Binding-site contacts:
Ligand atom CAG contacts residue VAL110 of chain 2.B at 3.9 Å (hydrophobic).
Ligand atom CAD contacts residue LEU107 of chain 2.B at 4.1 Å (hydrophobic).
Ligand atom CAG contacts residue LEU144 of chain 2.B at 4.0 Å (hydrophobic).
Ligand atom OAB contacts residue VAL126 of chain 2.B at 4.0 Å.
Ligand atom CAF contacts residue ALA122 of chain 2.B at 3.3 Å (hydrophobic).
Ligand atom CAC contacts residue LEU144 of chain 2.B at 3.5 Å (hydrophobic).
Ligand atom CAI contacts residue LEU141 of chain 2.B at 3.9 Å (hydrophobic).
Ligand atom CAG contacts residue LEU141 of chain 2.B at 3.5 Å (hydrophobic).
Ligand atom CAE contacts residue LEU107 of chain 2.B at 3.9 Å (hydrophobic).
Ligand atom OAB contacts residue PHE176 of chain 2.B at 4.0 Å.
Ligand atom OAB contacts residue VAL134 of chain 2.B at 3.2 Å.
Ligand atom CAD contacts residue TYR111 of chain 2.B at 4.2 Å (hydrophobic).
Ligand atom CAH contacts residue VAL134 of chain 2.B at 3.4 Å (hydrophobic).
Ligand atom OAB contacts residue HIS125 of chain 2.B at 2.7 Å (h-bond).
Ligand atom NAA contacts residue HIS125 of chain 2.B at 3.4 Å (h-bond).
Ligand atom CAF contacts residue ILE101 of chain 2.B at 3.9 Å (hydrophobic).
Ligand atom NAA contacts residue VAL140 of chain 2.B at 3.6 Å.
Ligand atom CAI contacts residue VAL134 of chain 2.B at 3.7 Å (hydrophobic).
Ligand atom CAE contacts residue LEU141 of chain 2.B at 4.3 Å (hydrophobic).
Ligand atom CAC contacts residue HIS125 of chain 2.B at 3.5 Å.
Ligand atom OAB contacts residue ALA122 of chain 2.B at 3.4 Å (h-bond).
Ligand atom CAE contacts residue TYR111 of chain 2.B at 4.0 Å (hydrophobic).
Ligand atom CAF contacts residue VAL126 of chain 2.B at 3.9 Å (hydrophobic).
Ligand atom CAI contacts residue LEU144 of chain 2.B at 4.1 Å (hydrophobic).
Ligand atom NAA contacts residue PHE176 of chain 2.B at 4.0 Å.
Ligand atom CAF contacts residue VAL134 of chain 2.B at 4.0 Å (hydrophobic).
Ligand atom CAE contacts residue ALA122 of chain 2.B at 4.3 Å (hydrophobic).
Ligand atom NAA contacts residue VAL134 of chain 2.B at 4.3 Å.
Ligand atom NAA contacts residue LEU141 of chain 2.B at 4.1 Å.
Ligand atom CAD contacts residue ILE101 of chain 2.B at 4.2 Å (hydrophobic).
Ligand atom CAI contacts residue HIS125 of chain 2.B at 4.1 Å.
Ligand atom CAC contacts residue LEU141 of chain 2.B at 3.8 Å (hydrophobic).
Ligand atom CAC contacts residue PHE176 of chain 2.B at 3.9 Å (hydrophobic).
Ligand atom CAC contacts residue VAL134 of chain 2.B at 3.8 Å (hydrophobic).
Ligand atom CAI contacts residue PHE176 of chain 2.B at 4.2 Å (hydrophobic).
Ligand atom CAH contacts residue HIS125 of chain 2.B at 3.8 Å.
Ligand atom CAH contacts residue ALA122 of chain 2.B at 3.7 Å (hydrophobic).
Ligand atom CAD contacts residue ALA122 of chain 2.B at 3.6 Å (hydrophobic).
Ligand atom NAA contacts residue LEU144 of chain 2.B at 3.4 Å.
Ligand atom CAE contacts residue VAL110 of chain 2.B at 3.9 Å (hydrophobic).

Sequence of chain 2.B:
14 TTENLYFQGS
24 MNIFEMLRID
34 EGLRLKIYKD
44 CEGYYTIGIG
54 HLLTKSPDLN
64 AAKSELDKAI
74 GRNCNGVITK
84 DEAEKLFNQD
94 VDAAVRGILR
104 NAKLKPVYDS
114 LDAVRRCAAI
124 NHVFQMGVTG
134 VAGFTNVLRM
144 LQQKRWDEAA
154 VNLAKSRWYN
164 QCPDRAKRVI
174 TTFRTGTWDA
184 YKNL

The protein below binds the small molecule below.
Small molecule (SMILES): N#Cc1ccccc1O